Binding-site contacts:
Ligand atom O6 contacts residue ALA85 of chain 1.A at 3.7 Å.
Ligand atom O2 contacts residue GLY220 of chain 1.A at 3.5 Å.
Ligand atom C6 contacts residue GLN222 of chain 1.A at 3.7 Å.
Ligand atom O5 contacts residue GLU221 of chain 1.A at 3.0 Å (salt-bridge).
Ligand atom O2 contacts residue GLU221 of chain 1.A at 4.1 Å.
Ligand atom C4 contacts residue ASP86 of chain 1.A at 3.5 Å.
Ligand atom O5 contacts residue GLY220 of chain 1.A at 4.0 Å.
Ligand atom C3 contacts residue GLY106 of chain 1.A at 3.8 Å.
Ligand atom C5 contacts residue PHE132 of chain 1.A at 3.8 Å (hydrophobic).
Ligand atom O3 contacts residue GLY104 of chain 1.A at 4.2 Å.
Ligand atom C3 contacts residue SER137 of chain 1.A at 4.2 Å.
Ligand atom O6 contacts residue GLY220 of chain 1.A at 3.2 Å (h-bond).
Ligand atom O2 contacts residue GLY105 of chain 1.A at 3.7 Å.
Ligand atom C3 contacts residue GLY105 of chain 1.A at 4.2 Å.
Ligand atom C5 contacts residue ASP86 of chain 1.A at 4.2 Å.
Ligand atom O4 contacts residue ASN138 of chain 1.A at 3.1 Å (h-bond).
Ligand atom O4 contacts residue ASP86 of chain 1.A at 2.6 Å (salt-bridge).
Ligand atom O4 contacts residue SER137 of chain 1.A at 4.2 Å.
Ligand atom C3 contacts residue ASN138 of chain 1.A at 4.2 Å.
Ligand atom C4 contacts residue GLY105 of chain 1.A at 3.9 Å.
Ligand atom C5 contacts residue GLU221 of chain 1.A at 4.0 Å.
Ligand atom O6 contacts residue GLN222 of chain 1.A at 3.0 Å (h-bond).
Ligand atom O4 contacts residue GLY106 of chain 1.A at 3.3 Å (h-bond).
Ligand atom C7 contacts residue GLU221 of chain 1.A at 3.7 Å.
Ligand atom O6 contacts residue ASP86 of chain 1.A at 2.8 Å (salt-bridge).
Ligand atom O3 contacts residue GLY106 of chain 1.A at 2.8 Å (h-bond).
Ligand atom O3 contacts residue GLY105 of chain 1.A at 3.5 Å.
Ligand atom C1 contacts residue GLU221 of chain 1.A at 3.9 Å.
Ligand atom O4 contacts residue PHE132 of chain 1.A at 3.5 Å.
Ligand atom C6 contacts residue ALA85 of chain 1.A at 4.1 Å (hydrophobic).
Ligand atom C6 contacts residue GLU221 of chain 1.A at 3.9 Å.
Ligand atom C6 contacts residue PHE132 of chain 1.A at 3.5 Å (hydrophobic).
Ligand atom O3 contacts residue ASN138 of chain 1.A at 4.3 Å.
Ligand atom C6 contacts residue ASP86 of chain 1.A at 3.6 Å.
Ligand atom C4 contacts residue GLY106 of chain 1.A at 3.6 Å.
Ligand atom O1 contacts residue SER137 of chain 1.A at 3.8 Å.
Ligand atom O4 contacts residue GLY105 of chain 1.A at 4.1 Å.
Ligand atom C4 contacts residue ASN138 of chain 1.A at 4.2 Å.
Ligand atom C5 contacts residue SER137 of chain 1.A at 4.4 Å.
Ligand atom O6 contacts residue GLU221 of chain 1.A at 3.1 Å (salt-bridge).

Sequence of chain 1.A:
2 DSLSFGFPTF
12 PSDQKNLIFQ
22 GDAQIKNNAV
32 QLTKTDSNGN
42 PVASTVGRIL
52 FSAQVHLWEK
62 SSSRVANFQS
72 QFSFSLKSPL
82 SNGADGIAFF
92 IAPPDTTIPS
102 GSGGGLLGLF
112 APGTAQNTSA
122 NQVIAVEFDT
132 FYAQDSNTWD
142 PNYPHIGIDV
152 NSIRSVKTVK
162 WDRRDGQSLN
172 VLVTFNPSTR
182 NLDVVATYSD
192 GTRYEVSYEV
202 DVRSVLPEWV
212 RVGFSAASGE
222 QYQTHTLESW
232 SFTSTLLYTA

A protein and the small-molecule ligand that binds it are described below.
Small molecule (SMILES): CO[C@H]1O[C@H](CO)[C@@H](O)[C@H](O)[C@@H]1O